The protein below binds the small molecule below.
Small molecule (SMILES): CCCC/C=C/C(=O)N[C@@H](Cc1cc(F)cc(F)c1)C(=O)N[C@H]1COC(=O)[C@@H]2C[C@@H](C)CN2C(=O)C(C)NC(=O)[C@@H]2CCCCN2C(=O)[C@@H]2CCCN2C1=O

Sequence of chain 1.F:
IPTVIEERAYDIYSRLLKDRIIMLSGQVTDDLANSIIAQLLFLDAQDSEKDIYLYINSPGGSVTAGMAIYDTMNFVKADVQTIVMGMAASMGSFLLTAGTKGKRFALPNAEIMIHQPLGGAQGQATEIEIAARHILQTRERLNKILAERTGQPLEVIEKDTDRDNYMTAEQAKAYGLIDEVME

Binding-site contacts:
Ligand atom C23 contacts residue TYR61 of chain 1.F at 3.4 Å (hydrophobic).
Ligand atom C27 contacts residue GLN89 of chain 1.F at 3.3 Å.
Ligand atom C33 contacts residue MET190 of chain 1.F at 3.3 Å (hydrophobic).
Ligand atom C2 contacts residue ASP27 of chain 1.F at 3.1 Å.
Ligand atom C32 contacts residue MET190 of chain 1.F at 3.4 Å (hydrophobic).
Ligand atom C1 contacts residue PHE50 of chain 1.G at 3.5 Å (hydrophobic).
Ligand atom C25 contacts residue TYR61 of chain 1.F at 3.5 Å (hydrophobic).
Ligand atom C9 contacts residue TYR63 of chain 1.F at 3.8 Å (hydrophobic).
Ligand atom C12 contacts residue LEU49 of chain 1.G at 3.8 Å (hydrophobic).
Ligand atom C27 contacts residue TYR61 of chain 1.F at 3.6 Å (hydrophobic).
Ligand atom C15 contacts residue TYR63 of chain 1.F at 3.2 Å (hydrophobic).
Ligand atom F1 contacts residue THR80 of chain 1.G at 3.3 Å.
Ligand atom C9 contacts residue PHE83 of chain 1.G at 3.6 Å (hydrophobic).
Ligand atom O2 contacts residue PHE83 of chain 1.G at 3.6 Å.
Ligand atom C7 contacts residue LEU49 of chain 1.G at 3.7 Å (hydrophobic).
Ligand atom C6 contacts residue ILE29 of chain 1.F at 3.7 Å (hydrophobic).
Ligand atom C25 contacts residue TYR63 of chain 1.F at 3.6 Å (hydrophobic).
Ligand atom F2 contacts residue TYR63 of chain 1.F at 2.8 Å.
Ligand atom C4 contacts residue ILE29 of chain 1.F at 3.7 Å (hydrophobic).
Ligand atom O5 contacts residue TYR63 of chain 1.F at 2.6 Å (h-bond).
Ligand atom N2 contacts residue PHE83 of chain 1.G at 3.7 Å.
Ligand atom O7 contacts residue PHE83 of chain 1.G at 3.8 Å.
Ligand atom O5 contacts residue TYR61 of chain 1.F at 3.3 Å.
Ligand atom C21 contacts residue TYR61 of chain 1.F at 3.5 Å (hydrophobic).
Ligand atom N3 contacts residue TYR61 of chain 1.F at 3.7 Å.
Ligand atom C14 contacts residue TYR63 of chain 1.F at 3.6 Å (hydrophobic).
Ligand atom F2 contacts residue MET93 of chain 1.F at 2.8 Å.
Ligand atom N1 contacts residue TYR63 of chain 1.F at 3.0 Å (h-bond).
Ligand atom O6 contacts residue GLN89 of chain 1.F at 3.8 Å.
Ligand atom C13 contacts residue MET93 of chain 1.F at 3.2 Å (hydrophobic).
Ligand atom F1 contacts residue PHE83 of chain 1.G at 3.4 Å.
Ligand atom F1 contacts residue LEU115 of chain 1.F at 3.7 Å.
Ligand atom C14 contacts residue MET93 of chain 1.F at 3.4 Å (hydrophobic).
Ligand atom C16 contacts residue PHE83 of chain 1.G at 3.4 Å (hydrophobic).
Ligand atom C11 contacts residue PHE83 of chain 1.G at 3.6 Å (hydrophobic).
Ligand atom C8 contacts residue PHE83 of chain 1.G at 3.5 Å (hydrophobic).
Ligand atom C11 contacts residue LEU49 of chain 1.G at 3.8 Å (hydrophobic).
Ligand atom O1 contacts residue LEU49 of chain 1.G at 3.6 Å.
Ligand atom C24 contacts residue TYR63 of chain 1.F at 3.8 Å (hydrophobic).
Ligand atom C23 contacts residue ASP27 of chain 1.F at 3.2 Å.

Sequence of chain 1.G:
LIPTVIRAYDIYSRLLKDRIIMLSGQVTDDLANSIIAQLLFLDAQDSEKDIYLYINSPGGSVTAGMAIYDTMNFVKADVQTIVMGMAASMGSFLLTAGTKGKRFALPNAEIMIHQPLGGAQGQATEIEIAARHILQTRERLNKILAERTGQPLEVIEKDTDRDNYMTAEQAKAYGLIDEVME